Binding-site contacts:
Ligand atom C1 contacts residue HIS169 of chain 4.A at 3.9 Å.
Ligand atom C2 contacts residue NHE1 of chain 4.D at 3.8 Å.
Ligand atom O6 contacts residue ILE248 of chain 4.A at 3.4 Å.
Ligand atom O4 contacts residue NHE1 of chain 4.D at 2.4 Å (h-bond).
Ligand atom O3 contacts residue MET388 of chain 4.A at 2.8 Å (h-bond).
Ligand atom O5 contacts residue HIS169 of chain 4.A at 3.3 Å.
Ligand atom O4 contacts residue ARG287 of chain 4.A at 3.7 Å.
Ligand atom C4 contacts residue HIS169 of chain 4.A at 4.0 Å.
Ligand atom O6 contacts residue TYR146 of chain 4.A at 3.4 Å (h-bond).
Ligand atom O1 contacts residue NHE1 of chain 4.D at 3.6 Å (h-bond).
Ligand atom O6 contacts residue ARG325 of chain 4.A at 3.0 Å (salt-bridge).
Ligand atom O3 contacts residue ASP386 of chain 4.A at 2.7 Å (salt-bridge).
Ligand atom C6 contacts residue ILE248 of chain 4.A at 3.7 Å (hydrophobic).
Ligand atom O4 contacts residue EDO1 of chain 4.H at 2.9 Å (h-bond).
Ligand atom O4 contacts residue ASN389 of chain 4.A at 3.0 Å (h-bond).
Ligand atom O3 contacts residue GLY387 of chain 4.A at 3.2 Å (h-bond).
Ligand atom O6 contacts residue TRP100 of chain 4.A at 3.6 Å.
Ligand atom O3 contacts residue ARG287 of chain 4.A at 2.7 Å (salt-bridge).
Ligand atom C4 contacts residue ASN389 of chain 4.A at 3.9 Å.
Ligand atom C4 contacts residue EDO1 of chain 4.H at 4.0 Å.
Ligand atom O4 contacts residue LEU390 of chain 4.A at 3.7 Å.
Ligand atom O4 contacts residue MET388 of chain 4.A at 3.4 Å.
Ligand atom C3 contacts residue ARG287 of chain 4.A at 3.9 Å.
Ligand atom C4 contacts residue MET388 of chain 4.A at 3.9 Å (hydrophobic).
Ligand atom C3 contacts residue NHE1 of chain 4.D at 3.8 Å.
Ligand atom O2 contacts residue ILE170 of chain 4.A at 3.9 Å.
Ligand atom C3 contacts residue ASP386 of chain 4.A at 3.7 Å.
Ligand atom O2 contacts residue TRP100 of chain 4.A at 3.8 Å.
Ligand atom O2 contacts residue NHE1 of chain 4.D at 3.0 Å (h-bond).
Ligand atom O3 contacts residue ASN389 of chain 4.A at 3.3 Å (h-bond).
Ligand atom C5 contacts residue NHE1 of chain 4.D at 3.6 Å.
Ligand atom O2 contacts residue ASP386 of chain 4.A at 3.7 Å.
Ligand atom C3 contacts residue EDO1 of chain 4.H at 3.9 Å.
Ligand atom O6 contacts residue HIS169 of chain 4.A at 2.9 Å (h-bond).
Ligand atom C4 contacts residue NHE1 of chain 4.D at 3.4 Å.
Ligand atom O6 contacts residue HIS200 of chain 4.A at 3.1 Å.
Ligand atom O3 contacts residue NHE1 of chain 4.D at 4.0 Å.
Ligand atom C2 contacts residue HIS169 of chain 4.A at 3.4 Å.
Ligand atom C6 contacts residue HIS169 of chain 4.A at 3.7 Å.
Ligand atom C3 contacts residue MET388 of chain 4.A at 3.9 Å (hydrophobic).

Sequence of chain 4.A:
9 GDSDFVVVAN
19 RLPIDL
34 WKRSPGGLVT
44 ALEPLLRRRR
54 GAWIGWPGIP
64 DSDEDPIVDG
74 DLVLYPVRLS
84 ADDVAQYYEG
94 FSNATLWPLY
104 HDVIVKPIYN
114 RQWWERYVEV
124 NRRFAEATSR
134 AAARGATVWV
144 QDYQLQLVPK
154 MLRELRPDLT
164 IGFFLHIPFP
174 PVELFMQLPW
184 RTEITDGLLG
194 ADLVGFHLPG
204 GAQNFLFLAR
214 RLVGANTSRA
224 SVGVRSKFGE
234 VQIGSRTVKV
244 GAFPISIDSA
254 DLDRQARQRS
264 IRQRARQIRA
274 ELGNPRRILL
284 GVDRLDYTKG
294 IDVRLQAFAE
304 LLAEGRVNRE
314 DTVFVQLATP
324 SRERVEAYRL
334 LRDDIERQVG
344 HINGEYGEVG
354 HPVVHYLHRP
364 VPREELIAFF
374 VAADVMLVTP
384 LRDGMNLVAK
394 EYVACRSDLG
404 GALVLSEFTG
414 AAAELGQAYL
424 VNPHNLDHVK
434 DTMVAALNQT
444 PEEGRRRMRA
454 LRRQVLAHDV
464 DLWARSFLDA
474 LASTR

The protein below binds the small molecule below.
Small molecule (SMILES): OC[C@H]1O[C@H](O[C@H]2O[C@H](CO)[C@@H](O)[C@H](O)[C@H]2O)[C@H](O)[C@@H](O)[C@@H]1O